Binding-site contacts:
Ligand atom C5 contacts residue GLN1244 of chain 1.E at 4.3 Å.
Ligand atom C18 contacts residue LEU1243 of chain 1.E at 4.4 Å (hydrophobic).
Ligand atom C7 contacts residue LEU1243 of chain 1.E at 4.5 Å (hydrophobic).
Ligand atom C7 contacts residue GLN1244 of chain 1.E at 3.7 Å.
Ligand atom C12 contacts residue ASN20 of chain 1.A at 3.3 Å.
Ligand atom C21 contacts residue GLU12 of chain 1.A at 2.9 Å.
Ligand atom C20 contacts residue GLU12 of chain 1.A at 4.5 Å.
Ligand atom C5 contacts residue GLN13 of chain 1.A at 4.4 Å.
Ligand atom C3 contacts residue MET16 of chain 1.A at 4.4 Å (hydrophobic).
Ligand atom O4 contacts residue MET16 of chain 1.A at 3.7 Å.
Ligand atom C1 contacts residue ASN20 of chain 1.A at 4.4 Å.
Ligand atom C13 contacts residue ASN20 of chain 1.A at 3.9 Å.
Ligand atom C1 contacts residue THR17 of chain 1.A at 4.2 Å.
Ligand atom C23 contacts residue SER9 of chain 1.A at 3.5 Å.
Ligand atom C20 contacts residue SER9 of chain 1.A at 4.1 Å.
Ligand atom C22 contacts residue SER9 of chain 1.A at 3.9 Å.
Ligand atom C8 contacts residue GLN1244 of chain 1.E at 3.8 Å.
Ligand atom C11 contacts residue ILE937 of chain 1.E at 4.3 Å (hydrophobic).
Ligand atom C4 contacts residue GLN13 of chain 1.A at 3.9 Å.
Ligand atom C10 contacts residue THR931 of chain 1.E at 4.4 Å.
Ligand atom O4 contacts residue GLU12 of chain 1.A at 4.2 Å.
Ligand atom C6 contacts residue GLN1244 of chain 1.E at 4.5 Å.
Ligand atom C16 contacts residue LEU1243 of chain 1.E at 3.6 Å (hydrophobic).
Ligand atom C10 contacts residue GLN1244 of chain 1.E at 3.3 Å.
Ligand atom C17 contacts residue LEU1243 of chain 1.E at 3.6 Å (hydrophobic).
Ligand atom O2 contacts residue ASN20 of chain 1.A at 3.6 Å.
Ligand atom C11 contacts residue PHE935 of chain 1.E at 3.2 Å (hydrophobic).
Ligand atom C3 contacts residue GLN13 of chain 1.A at 3.7 Å.
Ligand atom C11 contacts residue GLN13 of chain 1.A at 4.1 Å.
Ligand atom C21 contacts residue SER9 of chain 1.A at 4.5 Å.
Ligand atom C10 contacts residue GLN13 of chain 1.A at 3.4 Å.

Sequence of chain 1.A:
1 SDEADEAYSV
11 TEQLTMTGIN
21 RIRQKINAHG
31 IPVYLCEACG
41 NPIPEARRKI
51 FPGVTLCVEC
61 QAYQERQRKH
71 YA

Sequence of chain 1.E:
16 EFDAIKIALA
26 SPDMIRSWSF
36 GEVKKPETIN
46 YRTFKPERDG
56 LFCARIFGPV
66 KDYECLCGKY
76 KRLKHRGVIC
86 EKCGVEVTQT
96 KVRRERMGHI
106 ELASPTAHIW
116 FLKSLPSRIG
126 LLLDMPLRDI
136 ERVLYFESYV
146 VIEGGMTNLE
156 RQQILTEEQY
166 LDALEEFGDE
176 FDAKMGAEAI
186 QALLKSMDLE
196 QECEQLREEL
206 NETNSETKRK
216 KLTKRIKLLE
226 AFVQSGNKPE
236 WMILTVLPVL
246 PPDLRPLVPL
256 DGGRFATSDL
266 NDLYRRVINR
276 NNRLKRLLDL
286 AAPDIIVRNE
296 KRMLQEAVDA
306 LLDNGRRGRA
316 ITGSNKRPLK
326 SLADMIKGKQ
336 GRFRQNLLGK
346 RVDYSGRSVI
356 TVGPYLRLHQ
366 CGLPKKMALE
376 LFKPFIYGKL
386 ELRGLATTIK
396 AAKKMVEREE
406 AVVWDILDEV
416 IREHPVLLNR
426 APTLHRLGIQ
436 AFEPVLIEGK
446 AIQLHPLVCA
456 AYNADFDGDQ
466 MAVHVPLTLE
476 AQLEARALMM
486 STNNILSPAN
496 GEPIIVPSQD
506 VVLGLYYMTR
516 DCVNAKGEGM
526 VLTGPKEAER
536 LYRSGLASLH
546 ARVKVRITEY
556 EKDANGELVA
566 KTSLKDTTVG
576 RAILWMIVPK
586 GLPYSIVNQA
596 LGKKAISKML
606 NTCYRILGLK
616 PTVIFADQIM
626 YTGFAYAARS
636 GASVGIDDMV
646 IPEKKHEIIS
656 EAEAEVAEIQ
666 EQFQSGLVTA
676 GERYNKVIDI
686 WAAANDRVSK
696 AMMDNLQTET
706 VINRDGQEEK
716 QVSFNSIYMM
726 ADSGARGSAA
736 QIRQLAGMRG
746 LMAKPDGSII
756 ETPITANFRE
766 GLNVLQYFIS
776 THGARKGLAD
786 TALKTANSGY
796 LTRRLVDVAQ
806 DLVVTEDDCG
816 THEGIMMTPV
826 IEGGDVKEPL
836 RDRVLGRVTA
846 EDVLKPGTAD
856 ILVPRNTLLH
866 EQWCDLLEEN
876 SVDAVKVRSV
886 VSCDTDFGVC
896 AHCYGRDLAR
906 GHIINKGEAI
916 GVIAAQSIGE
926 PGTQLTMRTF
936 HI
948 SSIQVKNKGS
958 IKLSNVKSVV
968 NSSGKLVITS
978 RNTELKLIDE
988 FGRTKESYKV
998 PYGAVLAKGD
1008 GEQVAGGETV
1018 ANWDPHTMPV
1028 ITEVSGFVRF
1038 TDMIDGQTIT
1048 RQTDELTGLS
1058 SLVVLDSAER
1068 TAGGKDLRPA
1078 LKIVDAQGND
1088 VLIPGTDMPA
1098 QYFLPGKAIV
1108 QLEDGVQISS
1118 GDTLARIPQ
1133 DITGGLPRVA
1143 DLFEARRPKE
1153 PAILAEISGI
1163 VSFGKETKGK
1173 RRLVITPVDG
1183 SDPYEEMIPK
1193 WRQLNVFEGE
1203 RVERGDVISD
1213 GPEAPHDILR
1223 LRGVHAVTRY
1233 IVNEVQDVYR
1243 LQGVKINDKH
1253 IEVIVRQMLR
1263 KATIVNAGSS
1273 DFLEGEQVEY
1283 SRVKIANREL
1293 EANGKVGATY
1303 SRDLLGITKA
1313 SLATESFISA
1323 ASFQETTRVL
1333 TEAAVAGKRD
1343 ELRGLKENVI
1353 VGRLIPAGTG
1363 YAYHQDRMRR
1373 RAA

A protein and the small-molecule ligand that binds it are described below.
Small molecule (SMILES): C[C@H](CCC(=O)NCCC[N+](C)(C)CC(O)CS(=O)(=O)O)[C@H]1CC[C@H]2[C@@H]3[C@H](O)C[C@@H]4C[C@H](O)CC[C@]4(C)[C@H]3C[C@H](O)[C@]12C